Sequence of chain 1.C:
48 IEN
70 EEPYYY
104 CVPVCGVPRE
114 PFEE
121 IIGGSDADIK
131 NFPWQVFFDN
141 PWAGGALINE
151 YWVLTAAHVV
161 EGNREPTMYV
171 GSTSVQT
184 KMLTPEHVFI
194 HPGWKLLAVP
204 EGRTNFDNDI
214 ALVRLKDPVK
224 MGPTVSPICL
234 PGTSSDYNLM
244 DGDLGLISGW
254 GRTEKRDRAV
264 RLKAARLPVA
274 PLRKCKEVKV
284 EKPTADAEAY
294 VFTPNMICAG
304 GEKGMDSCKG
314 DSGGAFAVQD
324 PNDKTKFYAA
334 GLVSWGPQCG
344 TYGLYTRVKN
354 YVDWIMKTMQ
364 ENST

Binding-site contacts:
Ligand atom N25 contacts residue SER310 of chain 1.C at 3.0 Å (h-bond).
Ligand atom C17 contacts residue LYS312 of chain 1.C at 3.7 Å.
Ligand atom N21 contacts residue GLY339 of chain 1.C at 3.6 Å.
Ligand atom C6 contacts residue TRP338 of chain 1.C at 3.6 Å (hydrophobic).
Ligand atom C5 contacts residue HIS158 of chain 1.C at 3.4 Å.
Ligand atom C2 contacts residue HIS158 of chain 1.C at 3.2 Å.
Ligand atom C18 contacts residue SER337 of chain 1.C at 3.6 Å.
Ligand atom C6 contacts residue SER337 of chain 1.C at 3.8 Å.
Ligand atom C9 contacts residue TRP338 of chain 1.C at 3.7 Å (hydrophobic).
Ligand atom C9 contacts residue SER310 of chain 1.C at 3.6 Å.
Ligand atom C9 contacts residue GLY339 of chain 1.C at 3.5 Å.
Ligand atom C14 contacts residue SER310 of chain 1.C at 3.0 Å.
Ligand atom C9 contacts residue CYS311 of chain 1.C at 3.9 Å (hydrophobic).
Ligand atom C3 contacts residue GLY339 of chain 1.C at 3.8 Å.
Ligand atom N25 contacts residue ASP309 of chain 1.C at 3.0 Å (salt-bridge).
Ligand atom C1 contacts residue HIS158 of chain 1.C at 3.5 Å.
Ligand atom N22 contacts residue ASP309 of chain 1.C at 2.8 Å (salt-bridge).
Ligand atom N25 contacts residue GLY346 of chain 1.C at 3.4 Å.
Ligand atom N22 contacts residue GLY339 of chain 1.C at 3.6 Å.
Ligand atom C3 contacts residue TRP338 of chain 1.C at 3.6 Å (hydrophobic).
Ligand atom C10 contacts residue GLY339 of chain 1.C at 3.4 Å.
Ligand atom C3 contacts residue VAL336 of chain 1.C at 3.8 Å (hydrophobic).
Ligand atom C18 contacts residue HIS158 of chain 1.C at 3.8 Å.
Ligand atom C20 contacts residue PRO203 of chain 1.C at 3.8 Å (hydrophobic).
Ligand atom C7 contacts residue GLY339 of chain 1.C at 3.7 Å.
Ligand atom C14 contacts residue ASP309 of chain 1.C at 3.7 Å.
Ligand atom C18 contacts residue PHE209 of chain 1.C at 3.8 Å (hydrophobic).
Ligand atom C20 contacts residue PHE209 of chain 1.C at 3.8 Å (hydrophobic).
Ligand atom N21 contacts residue ASP309 of chain 1.C at 3.5 Å (salt-bridge).
Ligand atom C5 contacts residue GLU161 of chain 1.C at 3.7 Å.
Ligand atom N21 contacts residue CYS342 of chain 1.C at 3.5 Å.
Ligand atom C13 contacts residue TRP338 of chain 1.C at 3.9 Å (hydrophobic).
Ligand atom N21 contacts residue GLN341 of chain 1.C at 3.5 Å.
Ligand atom C16 contacts residue SER337 of chain 1.C at 3.0 Å.
Ligand atom C14 contacts residue GLY339 of chain 1.C at 3.6 Å.
Ligand atom N22 contacts residue TYR345 of chain 1.C at 3.8 Å.
Ligand atom C8 contacts residue GLY339 of chain 1.C at 3.2 Å.
Ligand atom N22 contacts residue SER310 of chain 1.C at 3.2 Å (h-bond).
Ligand atom C16 contacts residue HIS158 of chain 1.C at 3.7 Å.
Ligand atom C13 contacts residue LYS312 of chain 1.C at 3.9 Å.

A protein and the small-molecule ligand that binds it are described below.
Small molecule (SMILES): Cc1ccccc1C(=O)N1CCN(c2ccc3c(N)nncc3c2)CC1